A protein and the small-molecule ligand that binds it are described below.
Small molecule (SMILES): Nc1ncnc2c1ncn2[C@H]1C[C@H](O)[C@@H](CO[P](=O)(O)O[P](=O)(O)OP(=O)(O)O)O1

Sequence of chain 1.D:
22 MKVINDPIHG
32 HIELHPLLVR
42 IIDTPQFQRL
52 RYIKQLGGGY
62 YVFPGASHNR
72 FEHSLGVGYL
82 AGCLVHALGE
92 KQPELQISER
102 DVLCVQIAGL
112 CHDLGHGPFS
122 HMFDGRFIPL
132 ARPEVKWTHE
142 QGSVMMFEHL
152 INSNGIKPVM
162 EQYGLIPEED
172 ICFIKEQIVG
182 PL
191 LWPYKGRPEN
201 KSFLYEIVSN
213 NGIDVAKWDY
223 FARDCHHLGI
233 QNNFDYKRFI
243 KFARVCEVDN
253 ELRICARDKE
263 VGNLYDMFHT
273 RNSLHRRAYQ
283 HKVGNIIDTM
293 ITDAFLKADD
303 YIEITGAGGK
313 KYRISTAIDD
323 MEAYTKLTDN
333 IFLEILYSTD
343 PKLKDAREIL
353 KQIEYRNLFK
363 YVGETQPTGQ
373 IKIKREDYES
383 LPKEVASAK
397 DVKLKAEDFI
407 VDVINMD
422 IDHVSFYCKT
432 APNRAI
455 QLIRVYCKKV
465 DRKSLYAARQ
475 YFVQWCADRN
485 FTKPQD

Binding-site contacts:
Ligand atom C5' contacts residue ARG71 of chain 1.D at 3.8 Å.
Ligand atom N6 contacts residue ASN411 of chain 1.D at 3.0 Å (h-bond).
Ligand atom C3' contacts residue TYR222 of chain 1.D at 3.3 Å (hydrophobic).
Ligand atom O2A contacts residue ARG71 of chain 1.D at 4.0 Å.
Ligand atom O2A contacts residue HIS122 of chain 1.D at 3.8 Å.
Ligand atom PA contacts residue ZN1 of chain 1.O at 3.6 Å.
Ligand atom C2 contacts residue HIS277 of chain 1.D at 3.7 Å.
Ligand atom C1' contacts residue HIS122 of chain 1.D at 3.9 Å.
Ligand atom O2A contacts residue HIS140 of chain 1.D at 2.9 Å (h-bond).
Ligand atom C4' contacts residue GLN56 of chain 1.D at 3.3 Å.
Ligand atom O2A contacts residue ASP114 of chain 1.D at 3.1 Å (salt-bridge).
Ligand atom O2A contacts residue HIS117 of chain 1.D at 3.1 Å (h-bond).
Ligand atom C3' contacts residue ASP226 of chain 1.D at 3.6 Å.
Ligand atom C2' contacts residue TYR222 of chain 1.D at 3.7 Å (hydrophobic).
Ligand atom O4' contacts residue HIS122 of chain 1.D at 3.0 Å.
Ligand atom C2' contacts residue ASP226 of chain 1.D at 3.8 Å.
Ligand atom O3' contacts residue GLN56 of chain 1.D at 2.7 Å (h-bond).
Ligand atom O5' contacts residue ARG71 of chain 1.D at 3.0 Å (salt-bridge).
Ligand atom O5' contacts residue ZN1 of chain 1.O at 3.9 Å.
Ligand atom C8 contacts residue HIS122 of chain 1.D at 3.7 Å.
Ligand atom N1 contacts residue MET412 of chain 1.D at 3.5 Å (h-bond).
Ligand atom O5' contacts residue HIS122 of chain 1.D at 3.0 Å (h-bond).
Ligand atom C5' contacts residue HIS122 of chain 1.D at 3.6 Å.
Ligand atom N9 contacts residue HIS122 of chain 1.D at 3.5 Å.
Ligand atom O4' contacts residue ARG71 of chain 1.D at 2.9 Å (salt-bridge).
Ligand atom O2A contacts residue ZN1 of chain 1.O at 3.8 Å.
Ligand atom O3' contacts residue LEU57 of chain 1.D at 3.6 Å.
Ligand atom C5' contacts residue TYR222 of chain 1.D at 3.5 Å (hydrophobic).
Ligand atom PA contacts residue HIS122 of chain 1.D at 3.6 Å.
Ligand atom C4' contacts residue HIS122 of chain 1.D at 4.0 Å.
Ligand atom O1A contacts residue HIS122 of chain 1.D at 3.1 Å (h-bond).
Ligand atom C4' contacts residue ARG71 of chain 1.D at 3.1 Å.
Ligand atom O3A contacts residue ZN1 of chain 1.O at 2.8 Å.
Ligand atom O3A contacts residue TYR222 of chain 1.D at 3.6 Å.
Ligand atom O3' contacts residue ASP226 of chain 1.D at 2.7 Å (salt-bridge).
Ligand atom N1 contacts residue HIS277 of chain 1.D at 3.4 Å (h-bond).
Ligand atom C3' contacts residue GLN56 of chain 1.D at 3.3 Å.
Ligand atom C2' contacts residue TYR281 of chain 1.D at 3.3 Å (hydrophobic).
Ligand atom O3' contacts residue TYR222 of chain 1.D at 3.6 Å.
Ligand atom C4 contacts residue HIS122 of chain 1.D at 3.9 Å.